Binding-site contacts:
Ligand atom CAB contacts residue LYS274 of chain 1.A at 4.4 Å.
Ligand atom NAC contacts residue PRO272 of chain 1.A at 3.9 Å.
Ligand atom CAA contacts residue ASN273 of chain 1.A at 3.9 Å.
Ligand atom NAC contacts residue GLU275 of chain 1.A at 4.1 Å.
Ligand atom NAC contacts residue ASN273 of chain 1.A at 4.4 Å.
Ligand atom NAC contacts residue LYS274 of chain 1.A at 3.7 Å.
Ligand atom OAE contacts residue GLU275 of chain 1.A at 4.3 Å.
Ligand atom OAE contacts residue ASN273 of chain 1.A at 3.5 Å (h-bond).
Ligand atom CAA contacts residue PRO272 of chain 1.A at 4.3 Å (hydrophobic).
Ligand atom CAD contacts residue PRO272 of chain 1.A at 3.5 Å (hydrophobic).
Ligand atom CAA contacts residue GLU275 of chain 1.A at 3.0 Å.
Ligand atom OAE contacts residue LYS274 of chain 1.A at 3.0 Å (salt-bridge).
Ligand atom OAE contacts residue PRO272 of chain 1.A at 3.2 Å (h-bond).
Ligand atom CAA contacts residue LYS274 of chain 1.A at 3.4 Å.
Ligand atom OAE contacts residue SER271 of chain 1.A at 3.9 Å.
Ligand atom CAB contacts residue GLU275 of chain 1.A at 4.3 Å.

A protein and the small-molecule ligand that binds it are described below.
Small molecule (SMILES): C[N+](C)(C)[O-]

Sequence of chain 1.A:
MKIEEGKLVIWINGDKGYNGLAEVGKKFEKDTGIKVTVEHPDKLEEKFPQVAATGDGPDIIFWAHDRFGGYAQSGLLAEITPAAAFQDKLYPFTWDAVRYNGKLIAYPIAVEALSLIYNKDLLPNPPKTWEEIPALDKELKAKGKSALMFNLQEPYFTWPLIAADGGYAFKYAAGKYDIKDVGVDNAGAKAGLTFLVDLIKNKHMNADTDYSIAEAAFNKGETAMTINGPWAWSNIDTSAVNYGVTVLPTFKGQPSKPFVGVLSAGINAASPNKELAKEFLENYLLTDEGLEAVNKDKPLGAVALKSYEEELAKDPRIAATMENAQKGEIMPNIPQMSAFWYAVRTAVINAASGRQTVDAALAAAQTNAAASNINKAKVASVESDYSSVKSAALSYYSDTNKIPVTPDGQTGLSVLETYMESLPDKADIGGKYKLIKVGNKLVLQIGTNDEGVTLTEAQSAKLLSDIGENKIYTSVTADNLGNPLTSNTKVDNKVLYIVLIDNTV